Binding-site contacts:
Ligand atom N4 contacts residue MN1 of chain 1.J at 2.1 Å.
Ligand atom C4 contacts residue GLY133 of chain 1.A at 3.6 Å.
Ligand atom N5 contacts residue PHE203 of chain 1.A at 3.5 Å.
Ligand atom N4 contacts residue HIS294 of chain 1.A at 3.3 Å (h-bond).
Ligand atom C9 contacts residue GLN72 of chain 1.A at 3.7 Å.
Ligand atom C contacts residue LYS224 of chain 1.A at 3.7 Å.
Ligand atom C4 contacts residue TYR132 of chain 1.A at 3.7 Å (hydrophobic).
Ligand atom N6 contacts residue PHE203 of chain 1.A at 3.4 Å.
Ligand atom C15 contacts residue MN1 of chain 1.J at 3.2 Å.
Ligand atom N3 contacts residue TYR195 of chain 1.A at 3.5 Å.
Ligand atom C13 contacts residue TYR195 of chain 1.A at 3.6 Å (hydrophobic).
Ligand atom C contacts residue PHE203 of chain 1.A at 3.6 Å (hydrophobic).
Ligand atom C14 contacts residue TYR195 of chain 1.A at 3.8 Å (hydrophobic).
Ligand atom C3 contacts residue SER202 of chain 1.A at 3.5 Å.
Ligand atom C7 contacts residue SER202 of chain 1.A at 3.3 Å.
Ligand atom O1 contacts residue PHE203 of chain 1.A at 3.3 Å.
Ligand atom C16 contacts residue ASN216 of chain 1.A at 3.4 Å.
Ligand atom C3 contacts residue SER201 of chain 1.A at 3.8 Å.
Ligand atom C1 contacts residue TYR195 of chain 1.A at 3.6 Å (hydrophobic).
Ligand atom C5 contacts residue TYR195 of chain 1.A at 3.5 Å (hydrophobic).
Ligand atom N5 contacts residue LYS224 of chain 1.A at 3.2 Å (salt-bridge).
Ligand atom O contacts residue LYS224 of chain 1.A at 2.8 Å (salt-bridge).
Ligand atom N2 contacts residue VAL75 of chain 1.A at 3.8 Å.
Ligand atom C5 contacts residue PHE203 of chain 1.A at 3.5 Å (hydrophobic).
Ligand atom N4 contacts residue HIS206 of chain 1.A at 3.0 Å (h-bond).
Ligand atom C15 contacts residue PHE203 of chain 1.A at 3.8 Å (hydrophobic).
Ligand atom C9 contacts residue GLN64 of chain 1.A at 3.7 Å.
Ligand atom C14 contacts residue PHE203 of chain 1.A at 3.7 Å (hydrophobic).
Ligand atom C3 contacts residue ASN298 of chain 1.A at 3.8 Å.
Ligand atom N contacts residue TYR132 of chain 1.A at 3.7 Å.
Ligand atom C13 contacts residue PHE203 of chain 1.A at 3.5 Å (hydrophobic).
Ligand atom O1 contacts residue CYS204 of chain 1.A at 3.0 Å (h-bond).
Ligand atom O contacts residue ASN298 of chain 1.A at 3.1 Å (h-bond).
Ligand atom N6 contacts residue TYR195 of chain 1.A at 3.7 Å.
Ligand atom C8 contacts residue TYR132 of chain 1.A at 3.1 Å (hydrophobic).
Ligand atom C contacts residue TYR195 of chain 1.A at 3.7 Å (hydrophobic).
Ligand atom N3 contacts residue PHE203 of chain 1.A at 3.2 Å.
Ligand atom N1 contacts residue THR73 of chain 1.A at 3.2 Å (h-bond).
Ligand atom CL contacts residue HIS206 of chain 1.A at 3.5 Å.
Ligand atom N5 contacts residue ASN216 of chain 1.A at 3.8 Å.

A protein and the small-molecule ligand that binds it are described below.
Small molecule (SMILES): CC(C)c1c(-c2cnn(CCNC(=O)CCl)c2)[nH]c2c(C#N)cnn2c1=O

Sequence of chain 1.A:
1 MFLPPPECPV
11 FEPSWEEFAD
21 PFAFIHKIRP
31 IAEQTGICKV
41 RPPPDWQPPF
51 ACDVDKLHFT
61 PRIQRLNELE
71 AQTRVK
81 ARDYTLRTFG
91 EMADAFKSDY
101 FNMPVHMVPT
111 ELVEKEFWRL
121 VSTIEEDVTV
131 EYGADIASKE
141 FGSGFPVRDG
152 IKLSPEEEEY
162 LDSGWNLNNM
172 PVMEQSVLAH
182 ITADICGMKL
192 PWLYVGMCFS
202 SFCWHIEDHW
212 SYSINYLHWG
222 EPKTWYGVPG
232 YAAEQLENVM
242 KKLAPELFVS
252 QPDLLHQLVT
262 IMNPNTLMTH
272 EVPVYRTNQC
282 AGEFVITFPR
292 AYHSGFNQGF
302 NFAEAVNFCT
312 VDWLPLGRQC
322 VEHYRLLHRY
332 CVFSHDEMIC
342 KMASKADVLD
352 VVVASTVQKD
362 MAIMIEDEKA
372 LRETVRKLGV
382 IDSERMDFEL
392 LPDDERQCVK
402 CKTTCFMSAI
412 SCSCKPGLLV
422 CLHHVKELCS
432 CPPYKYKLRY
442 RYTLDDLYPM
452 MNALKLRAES